Sequence of chain 1.L:
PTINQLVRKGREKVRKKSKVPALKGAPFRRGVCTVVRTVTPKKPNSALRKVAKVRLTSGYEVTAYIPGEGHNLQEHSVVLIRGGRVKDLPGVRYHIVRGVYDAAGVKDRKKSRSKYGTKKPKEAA

Binding-site contacts:
Ligand atom CAN contacts residue THR41 of chain 1.L at 3.4 Å.
Ligand atom CAL contacts residue THR41 of chain 1.L at 3.7 Å.

This small molecule binds to this protein.
Small molecule (SMILES): NC[C@@H]1O[C@H](O[C@H]2[C@@H](O)[C@H](O[C@@H]3[C@@H](O)[C@H](N)C[C@H](N)[C@H]3O[C@H]3O[C@@H]4CO[C@@H](c5ccccc5)O[C@H]4[C@H](O)[C@H]3N)O[C@@H]2CO)[C@H](N)[C@@H](O)[C@@H]1O